Binding-site contacts:
Ligand atom O4 contacts residue GLY227 of chain 1.A at 3.6 Å.
Ligand atom O5 contacts residue TYR100 of chain 1.A at 4.2 Å.
Ligand atom C6 contacts residue TYR100 of chain 1.A at 3.6 Å (hydrophobic).
Ligand atom C3 contacts residue ARG228 of chain 1.A at 4.0 Å.
Ligand atom O2 contacts residue GLY98 of chain 1.A at 3.5 Å.
Ligand atom C4 contacts residue ARG228 of chain 1.A at 3.8 Å.
Ligand atom O3 contacts residue ARG228 of chain 1.A at 3.2 Å (salt-bridge).
Ligand atom O2 contacts residue LEU99 of chain 1.A at 3.2 Å (h-bond).
Ligand atom O6 contacts residue ASP208 of chain 1.A at 2.7 Å (salt-bridge).
Ligand atom C4 contacts residue SQ01 of chain 1.K at 3.5 Å.
Ligand atom O3 contacts residue SQ01 of chain 1.K at 4.2 Å.
Ligand atom C3 contacts residue SQ01 of chain 1.K at 2.9 Å.
Ligand atom C5 contacts residue SQ01 of chain 1.K at 2.9 Å.
Ligand atom O4 contacts residue TYR12 of chain 1.A at 3.9 Å.
Ligand atom C6 contacts residue ALA207 of chain 1.A at 3.4 Å (hydrophobic).
Ligand atom O5 contacts residue LEU99 of chain 1.A at 3.1 Å.
Ligand atom O6 contacts residue ALA207 of chain 1.A at 3.3 Å.
Ligand atom O4 contacts residue ASN14 of chain 1.A at 3.3 Å (h-bond).
Ligand atom C6 contacts residue TYR12 of chain 1.A at 3.7 Å (hydrophobic).
Ligand atom O2 contacts residue SQ01 of chain 1.K at 3.6 Å.
Ligand atom C2 contacts residue SQ01 of chain 1.K at 2.4 Å.
Ligand atom C4 contacts residue ASN14 of chain 1.A at 4.2 Å.
Ligand atom O4 contacts residue ASP208 of chain 1.A at 2.7 Å (salt-bridge).
Ligand atom C5 contacts residue ASP208 of chain 1.A at 3.7 Å.
Ligand atom C5 contacts residue LEU99 of chain 1.A at 4.1 Å (hydrophobic).
Ligand atom C1 contacts residue SQ01 of chain 1.K at 1.4 Å.
Ligand atom O5 contacts residue SQ01 of chain 1.K at 2.3 Å (h-bond).
Ligand atom C4 contacts residue GLY227 of chain 1.A at 3.7 Å.
Ligand atom O4 contacts residue ARG228 of chain 1.A at 3.0 Å (salt-bridge).
Ligand atom C6 contacts residue LEU99 of chain 1.A at 3.9 Å (hydrophobic).
Ligand atom C3 contacts residue GLY227 of chain 1.A at 4.2 Å.
Ligand atom C1 contacts residue LEU99 of chain 1.A at 3.5 Å (hydrophobic).
Ligand atom C4 contacts residue ASP208 of chain 1.A at 3.2 Å.
Ligand atom C5 contacts residue TYR12 of chain 1.A at 3.6 Å (hydrophobic).
Ligand atom C6 contacts residue ASP208 of chain 1.A at 3.1 Å.
Ligand atom O6 contacts residue GLY98 of chain 1.A at 3.0 Å (h-bond).
Ligand atom O6 contacts residue LEU99 of chain 1.A at 3.1 Å (h-bond).
Ligand atom O6 contacts residue TYR100 of chain 1.A at 3.0 Å (h-bond).
Ligand atom O3 contacts residue GLY227 of chain 1.A at 3.5 Å.
Ligand atom C2 contacts residue LEU99 of chain 1.A at 4.2 Å (hydrophobic).

Sequence of chain 1.A:
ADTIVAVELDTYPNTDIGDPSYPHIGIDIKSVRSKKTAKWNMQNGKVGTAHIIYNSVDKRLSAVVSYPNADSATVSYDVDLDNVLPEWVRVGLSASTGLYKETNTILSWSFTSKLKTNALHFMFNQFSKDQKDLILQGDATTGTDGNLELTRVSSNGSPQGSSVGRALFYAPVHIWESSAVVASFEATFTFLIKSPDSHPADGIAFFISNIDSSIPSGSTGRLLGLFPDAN

The small molecule below binds the protein below.
Small molecule (SMILES): OC[C@H]1O[C@H](O)[C@@H](O)[C@@H](O)[C@@H]1O